Sequence of chain 39.C:
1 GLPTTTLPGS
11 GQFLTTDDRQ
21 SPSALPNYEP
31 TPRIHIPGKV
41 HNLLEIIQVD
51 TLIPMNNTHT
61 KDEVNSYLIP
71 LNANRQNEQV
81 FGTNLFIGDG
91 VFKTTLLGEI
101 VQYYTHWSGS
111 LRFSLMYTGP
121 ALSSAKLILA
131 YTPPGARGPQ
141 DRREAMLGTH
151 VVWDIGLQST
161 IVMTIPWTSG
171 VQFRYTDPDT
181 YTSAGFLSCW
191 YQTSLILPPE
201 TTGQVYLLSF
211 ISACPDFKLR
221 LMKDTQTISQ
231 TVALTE

Sequence of chain 40.C:
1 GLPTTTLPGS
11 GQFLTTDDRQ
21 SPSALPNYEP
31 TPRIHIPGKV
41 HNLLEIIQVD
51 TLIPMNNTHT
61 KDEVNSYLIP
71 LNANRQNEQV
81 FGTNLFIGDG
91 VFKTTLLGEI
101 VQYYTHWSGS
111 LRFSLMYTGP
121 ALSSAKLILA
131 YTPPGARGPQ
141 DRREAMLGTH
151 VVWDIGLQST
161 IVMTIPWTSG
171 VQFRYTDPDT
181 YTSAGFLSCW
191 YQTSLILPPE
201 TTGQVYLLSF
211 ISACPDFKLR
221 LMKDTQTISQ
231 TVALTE

Binding-site contacts:
Ligand atom N3A contacts residue PRO174 of chain 39.A at 3.9 Å.
Ligand atom C3B contacts residue TYR152 of chain 39.A at 3.6 Å (hydrophobic).
Ligand atom CM1 contacts residue LEU14 of chain 40.C at 3.3 Å (hydrophobic).
Ligand atom C3B contacts residue VAL188 of chain 39.A at 3.5 Å (hydrophobic).
Ligand atom C1B contacts residue ILE104 of chain 39.A at 4.0 Å (hydrophobic).
Ligand atom C4B contacts residue TYR152 of chain 39.A at 4.0 Å (hydrophobic).
Ligand atom C6B contacts residue MET224 of chain 39.A at 3.6 Å (hydrophobic).
Ligand atom C2A contacts residue PHE186 of chain 39.A at 3.6 Å (hydrophobic).
Ligand atom C2A contacts residue TYR152 of chain 39.A at 3.8 Å (hydrophobic).
Ligand atom C4C contacts residue VAL191 of chain 39.A at 3.3 Å (hydrophobic).
Ligand atom C1C contacts residue LEU106 of chain 39.A at 3.6 Å (hydrophobic).
Ligand atom C4 contacts residue LEU106 of chain 39.A at 3.6 Å (hydrophobic).
Ligand atom C6B contacts residue TYR128 of chain 39.A at 3.4 Å (hydrophobic).
Ligand atom N2 contacts residue ASN219 of chain 39.A at 3.0 Å (h-bond).
Ligand atom C1B contacts residue VAL188 of chain 39.A at 3.7 Å (hydrophobic).
Ligand atom CM1 contacts residue PRO174 of chain 39.A at 3.8 Å (hydrophobic).
Ligand atom CM1 contacts residue VAL176 of chain 39.A at 3.4 Å (hydrophobic).
Ligand atom C6B contacts residue ILE104 of chain 39.A at 3.6 Å (hydrophobic).
Ligand atom O1A contacts residue PHE186 of chain 39.A at 3.2 Å.
Ligand atom C3C contacts residue TYR128 of chain 39.A at 3.3 Å (hydrophobic).
Ligand atom C2C contacts residue TYR197 of chain 39.A at 3.8 Å (hydrophobic).
Ligand atom C4A contacts residue PRO174 of chain 39.A at 3.4 Å (hydrophobic).
Ligand atom C5 contacts residue LEU106 of chain 39.A at 3.8 Å (hydrophobic).
Ligand atom C4B contacts residue PHE186 of chain 39.A at 3.9 Å (hydrophobic).
Ligand atom N3A contacts residue TYR152 of chain 39.A at 3.6 Å.
Ligand atom C4C contacts residue TYR197 of chain 39.A at 4.0 Å (hydrophobic).
Ligand atom C4 contacts residue PHE124 of chain 39.A at 3.9 Å (hydrophobic).
Ligand atom C2B contacts residue VAL188 of chain 39.A at 3.3 Å (hydrophobic).
Ligand atom C1B contacts residue TYR128 of chain 39.A at 3.7 Å (hydrophobic).
Ligand atom C5B contacts residue PHE186 of chain 39.A at 3.9 Å (hydrophobic).
Ligand atom O1B contacts residue TYR128 of chain 39.A at 3.4 Å (h-bond).
Ligand atom C5C contacts residue VAL191 of chain 39.A at 3.7 Å (hydrophobic).
Ligand atom C5A contacts residue VAL176 of chain 39.A at 3.8 Å (hydrophobic).
Ligand atom O1 contacts residue ASN219 of chain 39.A at 3.9 Å.
Ligand atom CM1 contacts residue SER175 of chain 39.A at 3.9 Å.
Ligand atom C4 contacts residue TYR197 of chain 39.A at 3.9 Å (hydrophobic).
Ligand atom C3 contacts residue ASN219 of chain 39.A at 3.9 Å.
Ligand atom C5A contacts residue PHE186 of chain 39.A at 3.7 Å (hydrophobic).
Ligand atom N3A contacts residue ALA24 of chain 39.C at 3.9 Å.
Ligand atom C5B contacts residue MET224 of chain 39.A at 3.2 Å (hydrophobic).

A protein and the small-molecule ligand that binds it are described below.
Small molecule (SMILES): Cc1cc(CCCCCOc2ccc(C3=N[C@@H](C)CO3)cc2)on1

Sequence of chain 39.A:
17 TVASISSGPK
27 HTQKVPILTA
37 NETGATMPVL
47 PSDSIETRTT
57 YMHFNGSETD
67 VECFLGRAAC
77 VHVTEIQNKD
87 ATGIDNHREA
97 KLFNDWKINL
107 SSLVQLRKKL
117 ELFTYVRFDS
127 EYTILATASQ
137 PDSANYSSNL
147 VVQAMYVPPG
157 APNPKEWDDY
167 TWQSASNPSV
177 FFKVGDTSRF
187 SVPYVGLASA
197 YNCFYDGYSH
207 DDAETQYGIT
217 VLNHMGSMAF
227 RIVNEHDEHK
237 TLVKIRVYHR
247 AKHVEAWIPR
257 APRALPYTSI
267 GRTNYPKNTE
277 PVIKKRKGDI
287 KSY